Binding-site contacts:
Ligand atom C1 contacts residue ASN190 of chain 1.A at 1.4 Å.
Ligand atom O5 contacts residue ASN190 of chain 1.A at 2.4 Å (h-bond).
Ligand atom C2 contacts residue ASN190 of chain 1.A at 2.5 Å.
Ligand atom N2 contacts residue ASN190 of chain 1.A at 2.9 Å (h-bond).
Ligand atom C5 contacts residue ASN190 of chain 1.A at 3.7 Å.
Ligand atom C8 contacts residue GLN124 of chain 1.A at 4.3 Å.
Ligand atom C4 contacts residue ASN190 of chain 1.A at 4.2 Å.
Ligand atom O7 contacts residue ASN190 of chain 1.A at 4.5 Å.
Ligand atom C3 contacts residue ASN190 of chain 1.A at 3.8 Å.
Ligand atom C7 contacts residue ASN190 of chain 1.A at 3.9 Å.

Sequence of chain 1.A:
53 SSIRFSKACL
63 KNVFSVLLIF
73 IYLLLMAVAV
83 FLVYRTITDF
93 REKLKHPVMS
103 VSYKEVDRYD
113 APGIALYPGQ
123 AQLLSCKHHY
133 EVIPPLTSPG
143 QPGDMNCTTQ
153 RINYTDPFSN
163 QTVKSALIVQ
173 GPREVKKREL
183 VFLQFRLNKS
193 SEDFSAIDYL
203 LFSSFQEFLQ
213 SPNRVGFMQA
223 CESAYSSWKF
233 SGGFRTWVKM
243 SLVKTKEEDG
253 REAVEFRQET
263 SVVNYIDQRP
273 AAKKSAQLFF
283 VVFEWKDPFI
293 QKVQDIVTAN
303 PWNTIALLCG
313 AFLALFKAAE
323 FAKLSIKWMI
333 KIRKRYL

The small molecule below binds the protein below.
Small molecule (SMILES): CC(=O)N[C@@H]1[C@@H](O)[C@H](O)[C@@H](CO)O[C@H]1O